A small-molecule ligand and the protein it binds are described below.
Small molecule (SMILES): N=c1ccn([C@H]2C[C@H](O[P](=O)(O)OC[C@H]3O[C@@H](n4cnc5c(N)ncnc54)C[C@@H]3O[P](=O)(O)OC[C@H]3O[C@@H](n4cnc5c(N)ncnc54)C[C@@H]3O[P](=O)(O)OC[C@H]3O[C@@H](n4cnc5c(N)ncnc54)C[C@@H]3O)[C@@H](COP(=O)=O)O2)c(=O)[nH]1

Binding-site contacts:
Ligand atom OP2 contacts residue ARG534 of chain 5.A at 3.6 Å.
Ligand atom OP1 contacts residue ASN275 of chain 5.A at 4.5 Å.
Ligand atom C2 contacts residue TRP60 of chain 5.A at 3.4 Å (hydrophobic).
Ligand atom O3' contacts residue PRO276 of chain 5.A at 3.4 Å.
Ligand atom O5' contacts residue TRP60 of chain 5.A at 3.8 Å.
Ligand atom O5' contacts residue PRO276 of chain 5.A at 2.8 Å.
Ligand atom N1 contacts residue TRP60 of chain 5.A at 3.5 Å.
Ligand atom C3' contacts residue PRO276 of chain 5.A at 3.2 Å (hydrophobic).
Ligand atom N9 contacts residue TRP60 of chain 5.A at 3.8 Å.
Ligand atom C2' contacts residue GLN137 of chain 5.A at 2.9 Å.
Ligand atom P contacts residue GLN137 of chain 5.A at 3.5 Å.
Ligand atom C6 contacts residue TRP60 of chain 5.A at 3.4 Å (hydrophobic).
Ligand atom O5' contacts residue GLN137 of chain 5.A at 4.3 Å.
Ligand atom P contacts residue ASN139 of chain 5.A at 3.7 Å.
Ligand atom C3' contacts residue GLN137 of chain 5.A at 2.6 Å.
Ligand atom O3' contacts residue GLN137 of chain 5.A at 2.0 Å (h-bond).
Ligand atom OP1 contacts residue ASN139 of chain 5.A at 3.1 Å (h-bond).
Ligand atom OP2 contacts residue ASN139 of chain 5.A at 3.3 Å (h-bond).
Ligand atom OP1 contacts residue PRO276 of chain 5.A at 3.1 Å.
Ligand atom N7 contacts residue TRP60 of chain 5.A at 3.9 Å.
Ligand atom OP1 contacts residue GLN137 of chain 5.A at 4.4 Å.
Ligand atom C2' contacts residue TRP60 of chain 5.A at 4.1 Å (hydrophobic).
Ligand atom P contacts residue PRO276 of chain 5.A at 3.8 Å.
Ligand atom C8 contacts residue TRP60 of chain 5.A at 4.4 Å (hydrophobic).
Ligand atom C5 contacts residue TRP60 of chain 5.A at 3.8 Å (hydrophobic).
Ligand atom O4' contacts residue TRP60 of chain 5.A at 4.2 Å.
Ligand atom C4 contacts residue TRP60 of chain 5.A at 3.5 Å (hydrophobic).
Ligand atom O3' contacts residue TRP60 of chain 5.A at 4.4 Å.
Ligand atom N6 contacts residue GLY57 of chain 5.A at 3.7 Å.
Ligand atom N3 contacts residue TRP60 of chain 5.A at 3.0 Å.
Ligand atom C1' contacts residue GLN137 of chain 5.A at 4.0 Å.
Ligand atom OP2 contacts residue GLN137 of chain 5.A at 3.8 Å.
Ligand atom C1' contacts residue TRP60 of chain 5.A at 3.5 Å (hydrophobic).
Ligand atom C5' contacts residue PRO276 of chain 5.A at 3.7 Å (hydrophobic).
Ligand atom OP2 contacts residue PRO276 of chain 5.A at 3.9 Å.
Ligand atom C4' contacts residue PRO276 of chain 5.A at 3.7 Å (hydrophobic).
Ligand atom C4' contacts residue GLN137 of chain 5.A at 4.1 Å.
Ligand atom N6 contacts residue TRP60 of chain 5.A at 3.0 Å.
Ligand atom N6 contacts residue ASP58 of chain 5.A at 4.3 Å.
Ligand atom OP2 contacts residue TRP60 of chain 5.A at 4.4 Å.

Sequence of chain 5.A:
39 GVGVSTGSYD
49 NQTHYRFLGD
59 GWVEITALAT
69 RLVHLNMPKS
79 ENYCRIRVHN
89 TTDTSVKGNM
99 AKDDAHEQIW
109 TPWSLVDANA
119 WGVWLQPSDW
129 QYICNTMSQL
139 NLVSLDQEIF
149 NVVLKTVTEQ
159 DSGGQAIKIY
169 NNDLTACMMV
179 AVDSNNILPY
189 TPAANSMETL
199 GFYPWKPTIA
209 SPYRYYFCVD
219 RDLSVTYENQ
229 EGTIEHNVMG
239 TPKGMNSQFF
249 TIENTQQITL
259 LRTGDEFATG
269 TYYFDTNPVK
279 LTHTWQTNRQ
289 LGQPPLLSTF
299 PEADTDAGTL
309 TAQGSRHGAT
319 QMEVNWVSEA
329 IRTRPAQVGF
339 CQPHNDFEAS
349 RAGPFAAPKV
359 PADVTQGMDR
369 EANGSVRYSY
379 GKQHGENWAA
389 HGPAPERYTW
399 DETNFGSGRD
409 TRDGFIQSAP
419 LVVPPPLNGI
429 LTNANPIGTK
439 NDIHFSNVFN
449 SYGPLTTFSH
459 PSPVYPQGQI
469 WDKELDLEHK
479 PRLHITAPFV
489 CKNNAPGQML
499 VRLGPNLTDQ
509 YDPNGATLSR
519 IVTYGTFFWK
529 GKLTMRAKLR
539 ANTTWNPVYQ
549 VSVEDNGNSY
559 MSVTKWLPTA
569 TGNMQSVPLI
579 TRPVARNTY